This small molecule binds to this protein.
Small molecule (SMILES): CN[C@@H]1C[C@H]2O[C@@](C)([C@@H]1OC)n1c3c(c4ccccc41)[C@H]1CN[C@H](O)[C@H]1c1c-3n2c2ccccc12

Binding-site contacts:
Ligand atom C12 contacts residue VAL43 of chain 1.A at 3.8 Å (hydrophobic).
Ligand atom O4 contacts residue LEU35 of chain 1.A at 3.8 Å.
Ligand atom C23 contacts residue GLU113 of chain 1.A at 3.7 Å.
Ligand atom C26 contacts residue GLY36 of chain 1.A at 3.7 Å.
Ligand atom C8 contacts residue GLU107 of chain 1.A at 3.8 Å.
Ligand atom C25 contacts residue LEU35 of chain 1.A at 3.4 Å (hydrophobic).
Ligand atom N4 contacts residue GLU156 of chain 1.A at 2.8 Å (salt-bridge).
Ligand atom C27 contacts residue ASN157 of chain 1.A at 3.4 Å.
Ligand atom C9 contacts residue ILE90 of chain 1.A at 3.8 Å (hydrophobic).
Ligand atom C8 contacts residue LEU159 of chain 1.A at 3.6 Å (hydrophobic).
Ligand atom O5 contacts residue TYR108 of chain 1.A at 3.4 Å.
Ligand atom C2 contacts residue GLY112 of chain 1.A at 3.7 Å.
Ligand atom C26 contacts residue GLY38 of chain 1.A at 3.5 Å.
Ligand atom C10 contacts residue LEU159 of chain 1.A at 3.8 Å (hydrophobic).
Ligand atom C16 contacts residue VAL43 of chain 1.A at 3.7 Å (hydrophobic).
Ligand atom C15 contacts residue ASP170 of chain 1.A at 3.5 Å.
Ligand atom C28 contacts residue GLU156 of chain 1.A at 3.4 Å.
Ligand atom O5 contacts residue VAL109 of chain 1.A at 3.0 Å (h-bond).
Ligand atom C27 contacts residue ASP170 of chain 1.A at 3.7 Å.
Ligand atom C20 contacts residue LEU35 of chain 1.A at 3.8 Å (hydrophobic).
Ligand atom C3 contacts residue LEU35 of chain 1.A at 3.8 Å (hydrophobic).
Ligand atom N1 contacts residue GLU107 of chain 1.A at 2.8 Å (salt-bridge).
Ligand atom C14 contacts residue LYS58 of chain 1.A at 3.8 Å.
Ligand atom N1 contacts residue ALA56 of chain 1.A at 3.4 Å.
Ligand atom C17 contacts residue VAL43 of chain 1.A at 3.6 Å (hydrophobic).
Ligand atom C14 contacts residue ASP170 of chain 1.A at 3.6 Å.
Ligand atom C1 contacts residue LEU35 of chain 1.A at 3.8 Å (hydrophobic).
Ligand atom C6 contacts residue LEU159 of chain 1.A at 3.6 Å (hydrophobic).
Ligand atom O4 contacts residue GLY36 of chain 1.A at 3.4 Å.
Ligand atom C3 contacts residue VAL109 of chain 1.A at 3.5 Å (hydrophobic).
Ligand atom C24 contacts residue GLU113 of chain 1.A at 3.4 Å.
Ligand atom C7 contacts residue LEU159 of chain 1.A at 3.8 Å (hydrophobic).
Ligand atom C9 contacts residue ALA56 of chain 1.A at 3.7 Å (hydrophobic).
Ligand atom C9 contacts residue GLU107 of chain 1.A at 3.7 Å.
Ligand atom C28 contacts residue GLU113 of chain 1.A at 3.6 Å.
Ligand atom C16 contacts residue ASP170 of chain 1.A at 3.7 Å.
Ligand atom C26 contacts residue VAL37 of chain 1.A at 3.6 Å (hydrophobic).
Ligand atom C3 contacts residue GLY112 of chain 1.A at 3.7 Å.
Ligand atom C4 contacts residue VAL109 of chain 1.A at 3.3 Å (hydrophobic).
Ligand atom N4 contacts residue GLU113 of chain 1.A at 3.1 Å (salt-bridge).

Sequence of chain 1.A:
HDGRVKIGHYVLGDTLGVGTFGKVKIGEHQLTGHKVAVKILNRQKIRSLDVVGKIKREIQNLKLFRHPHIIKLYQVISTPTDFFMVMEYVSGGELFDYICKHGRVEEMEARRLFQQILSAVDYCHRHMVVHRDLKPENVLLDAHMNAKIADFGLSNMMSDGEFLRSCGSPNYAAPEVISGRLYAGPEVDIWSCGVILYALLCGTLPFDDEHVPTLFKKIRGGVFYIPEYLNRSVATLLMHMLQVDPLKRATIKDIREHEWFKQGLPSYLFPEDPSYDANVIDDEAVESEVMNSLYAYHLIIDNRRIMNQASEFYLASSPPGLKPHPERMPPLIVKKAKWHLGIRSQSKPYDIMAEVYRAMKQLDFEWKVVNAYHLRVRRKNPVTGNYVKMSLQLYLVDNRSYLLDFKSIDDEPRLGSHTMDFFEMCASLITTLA